The small molecule below binds the protein below.
Small molecule (SMILES): CC(=O)N[C@@H]1[C@@H](O)[C@H](O)[C@@H](CO)O[C@H]1O

Sequence of chain 1.H:
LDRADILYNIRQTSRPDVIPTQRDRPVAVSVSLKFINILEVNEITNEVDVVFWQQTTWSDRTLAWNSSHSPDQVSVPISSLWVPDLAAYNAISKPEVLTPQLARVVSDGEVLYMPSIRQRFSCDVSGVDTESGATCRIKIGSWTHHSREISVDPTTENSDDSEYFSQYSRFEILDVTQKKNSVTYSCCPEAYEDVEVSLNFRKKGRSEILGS

Binding-site contacts:
Ligand atom C2 contacts residue ASN85 of chain 1.H at 2.6 Å.
Ligand atom C3 contacts residue ASN85 of chain 1.H at 3.9 Å.
Ligand atom C1 contacts residue ASN85 of chain 1.H at 1.5 Å.
Ligand atom O5 contacts residue ASN85 of chain 1.H at 2.3 Å (h-bond).
Ligand atom O5 contacts residue SER87 of chain 1.H at 4.0 Å.
Ligand atom O7 contacts residue ASN85 of chain 1.H at 3.9 Å.
Ligand atom C6 contacts residue SER87 of chain 1.H at 4.1 Å.
Ligand atom N2 contacts residue ASN85 of chain 1.H at 3.1 Å (h-bond).
Ligand atom C5 contacts residue ASN85 of chain 1.H at 3.6 Å.
Ligand atom C1 contacts residue SER87 of chain 1.H at 4.1 Å.
Ligand atom C4 contacts residue ASN85 of chain 1.H at 4.3 Å.
Ligand atom C7 contacts residue ASN85 of chain 1.H at 3.7 Å.
Ligand atom C5 contacts residue SER87 of chain 1.H at 3.8 Å.